Binding-site contacts:
Ligand atom N6 contacts residue ARG174 of chain 1.A at 3.7 Å.
Ligand atom O13' contacts residue PRO203 of chain 1.A at 3.2 Å.
Ligand atom O12' contacts residue ARG231 of chain 1.A at 3.1 Å.
Ligand atom C8 contacts residue PRO203 of chain 1.A at 3.6 Å (hydrophobic).
Ligand atom O3' contacts residue THR173 of chain 1.A at 3.5 Å.
Ligand atom N7 contacts residue ARG174 of chain 1.A at 3.2 Å (salt-bridge).
Ligand atom O5' contacts residue GLY152 of chain 1.A at 3.3 Å.
Ligand atom O12 contacts residue ILE154 of chain 1.A at 3.0 Å (h-bond).
Ligand atom P contacts residue ARG153 of chain 1.A at 3.6 Å.
Ligand atom O11' contacts residue GLY230 of chain 1.A at 3.7 Å.
Ligand atom N6 contacts residue THR208 of chain 1.A at 3.4 Å.
Ligand atom O11 contacts residue ARG153 of chain 1.A at 3.0 Å (salt-bridge).
Ligand atom OP3 contacts residue ARG174 of chain 1.A at 2.8 Å (salt-bridge).
Ligand atom P1 contacts residue ILE154 of chain 1.A at 3.7 Å.
Ligand atom O2 contacts residue ARG153 of chain 1.A at 3.1 Å (salt-bridge).
Ligand atom N3 contacts residue THR173 of chain 1.A at 3.6 Å.
Ligand atom N6 contacts residue SER207 of chain 1.A at 3.1 Å (h-bond).
Ligand atom C5' contacts residue PRO203 of chain 1.A at 3.7 Å (hydrophobic).
Ligand atom O12' contacts residue GLY74 of chain 1.A at 3.7 Å.
Ligand atom N1 contacts residue ARG174 of chain 1.A at 3.7 Å.
Ligand atom O3' contacts residue GLY152 of chain 1.A at 3.1 Å (h-bond).
Ligand atom C6 contacts residue THR208 of chain 1.A at 3.7 Å.
Ligand atom O14' contacts residue ILE201 of chain 1.A at 3.4 Å.
Ligand atom OP1 contacts residue THR175 of chain 1.A at 3.5 Å (h-bond).
Ligand atom O11 contacts residue ILE154 of chain 1.A at 3.4 Å.
Ligand atom O3 contacts residue ARG153 of chain 1.A at 3.3 Å (salt-bridge).
Ligand atom O11 contacts residue VAL73 of chain 1.A at 3.7 Å.
Ligand atom O12 contacts residue ARG153 of chain 1.A at 3.4 Å (salt-bridge).
Ligand atom C6 contacts residue ARG174 of chain 1.A at 3.6 Å.
Ligand atom O11' contacts residue VAL229 of chain 1.A at 3.5 Å (h-bond).
Ligand atom OP1 contacts residue THR173 of chain 1.A at 3.7 Å.
Ligand atom O15' contacts residue ILE154 of chain 1.A at 3.4 Å.
Ligand atom C5 contacts residue ARG174 of chain 1.A at 3.6 Å.
Ligand atom C2 contacts residue ARG174 of chain 1.A at 3.7 Å.
Ligand atom O4' contacts residue PRO203 of chain 1.A at 3.5 Å.
Ligand atom OP2 contacts residue ARG174 of chain 1.A at 3.1 Å (salt-bridge).
Ligand atom O2' contacts residue THR173 of chain 1.A at 3.5 Å.
Ligand atom C2 contacts residue PHE149 of chain 1.A at 3.6 Å (hydrophobic).
Ligand atom C8 contacts residue ARG174 of chain 1.A at 3.4 Å.
Ligand atom O3' contacts residue LEU151 of chain 1.A at 2.9 Å (h-bond).

Sequence of chain 1.A:
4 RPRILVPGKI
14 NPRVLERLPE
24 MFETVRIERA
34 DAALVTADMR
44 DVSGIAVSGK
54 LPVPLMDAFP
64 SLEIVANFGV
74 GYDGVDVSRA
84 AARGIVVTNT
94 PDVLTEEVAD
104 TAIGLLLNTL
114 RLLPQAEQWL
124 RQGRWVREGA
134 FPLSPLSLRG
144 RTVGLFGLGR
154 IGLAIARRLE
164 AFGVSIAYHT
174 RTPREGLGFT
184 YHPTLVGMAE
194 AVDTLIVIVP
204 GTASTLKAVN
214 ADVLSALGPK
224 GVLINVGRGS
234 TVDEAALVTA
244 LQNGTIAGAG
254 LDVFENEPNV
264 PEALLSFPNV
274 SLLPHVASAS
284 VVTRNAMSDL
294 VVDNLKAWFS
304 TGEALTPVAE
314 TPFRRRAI

The protein below binds the small molecule below.
Small molecule (SMILES): Nc1ncnc2c1ncn2[C@@H]1O[C@H](CO[P](=O)(O)O[P](=O)(O)OC[C@H]2O[C@@H](O)[C@H](O)[C@@H]2O)[C@@H](O)[C@H]1OP(=O)(O)O